Binding-site contacts:
Ligand atom N16 contacts residue LEU159 of chain 3.A at 3.9 Å.
Ligand atom O27 contacts residue LEU159 of chain 3.A at 3.9 Å.
Ligand atom O03 contacts residue ALA162 of chain 3.A at 4.0 Å.
Ligand atom C25 contacts residue LEU157 of chain 3.A at 4.1 Å (hydrophobic).
Ligand atom N17 contacts residue LEU159 of chain 3.A at 3.7 Å.
Ligand atom N16 contacts residue GON1 of chain 3.K at 3.7 Å.
Ligand atom C19 contacts residue GON1 of chain 3.K at 4.1 Å.
Ligand atom C20 contacts residue LEU159 of chain 3.A at 4.0 Å (hydrophobic).
Ligand atom C24 contacts residue ILE11 of chain 3.A at 3.9 Å (hydrophobic).
Ligand atom C26 contacts residue PRO160 of chain 3.A at 4.1 Å (hydrophobic).
Ligand atom C13 contacts residue LEU53 of chain 3.B at 4.1 Å (hydrophobic).
Ligand atom C12 contacts residue ILE11 of chain 3.A at 4.0 Å (hydrophobic).
Ligand atom C22 contacts residue MET47 of chain 3.B at 4.1 Å (hydrophobic).
Ligand atom C18 contacts residue LEU159 of chain 3.A at 3.7 Å (hydrophobic).
Ligand atom C22 contacts residue LEU57 of chain 3.B at 4.2 Å (hydrophobic).
Ligand atom C25 contacts residue LEU159 of chain 3.A at 3.6 Å (hydrophobic).
Ligand atom C25 contacts residue ILE11 of chain 3.A at 4.1 Å (hydrophobic).
Ligand atom N01 contacts residue ALA162 of chain 3.A at 3.4 Å.
Ligand atom C12 contacts residue LEU53 of chain 3.B at 3.7 Å (hydrophobic).
Ligand atom C11 contacts residue PRO160 of chain 3.A at 4.2 Å (hydrophobic).
Ligand atom C18 contacts residue GON1 of chain 3.K at 3.3 Å.
Ligand atom C21 contacts residue MET47 of chain 3.B at 3.6 Å (hydrophobic).
Ligand atom O03 contacts residue PRO160 of chain 3.A at 4.2 Å.
Ligand atom C28 contacts residue PRO160 of chain 3.A at 3.6 Å (hydrophobic).
Ligand atom C19 contacts residue LEU159 of chain 3.A at 3.6 Å (hydrophobic).
Ligand atom C29 contacts residue PRO160 of chain 3.A at 3.8 Å (hydrophobic).
Ligand atom C20 contacts residue LEU157 of chain 3.A at 4.3 Å (hydrophobic).
Ligand atom C24 contacts residue LEU16 of chain 3.A at 4.2 Å (hydrophobic).
Ligand atom C23 contacts residue LEU53 of chain 3.B at 3.8 Å (hydrophobic).
Ligand atom N17 contacts residue GON1 of chain 3.K at 3.0 Å (h-bond).
Ligand atom C28 contacts residue ALA162 of chain 3.A at 4.1 Å (hydrophobic).
Ligand atom O27 contacts residue PRO160 of chain 3.A at 4.0 Å.
Ligand atom C21 contacts residue GON1 of chain 3.K at 3.8 Å.
Ligand atom C02 contacts residue ALA162 of chain 3.A at 3.8 Å (hydrophobic).
Ligand atom C11 contacts residue ILE11 of chain 3.A at 4.1 Å (hydrophobic).
Ligand atom C24 contacts residue LEU157 of chain 3.A at 4.2 Å (hydrophobic).
Ligand atom C09 contacts residue PRO160 of chain 3.A at 3.5 Å (hydrophobic).
Ligand atom C22 contacts residue LEU53 of chain 3.B at 4.1 Å (hydrophobic).
Ligand atom C15 contacts residue LEU159 of chain 3.A at 3.8 Å (hydrophobic).
Ligand atom C06 contacts residue ALA162 of chain 3.A at 4.3 Å (hydrophobic).

Sequence of chain 3.B:
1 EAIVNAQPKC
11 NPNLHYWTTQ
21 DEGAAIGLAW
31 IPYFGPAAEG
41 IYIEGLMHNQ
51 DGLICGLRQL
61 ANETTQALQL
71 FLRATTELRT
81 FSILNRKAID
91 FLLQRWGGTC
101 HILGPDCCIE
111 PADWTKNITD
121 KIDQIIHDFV

The protein below binds the small molecule below.
Small molecule (SMILES): NC(=O)C1CCN(CCOc2ccc(-c3[nH]ncc3-c3ccccc3)c(O)c2)CC1

Sequence of chain 3.A:
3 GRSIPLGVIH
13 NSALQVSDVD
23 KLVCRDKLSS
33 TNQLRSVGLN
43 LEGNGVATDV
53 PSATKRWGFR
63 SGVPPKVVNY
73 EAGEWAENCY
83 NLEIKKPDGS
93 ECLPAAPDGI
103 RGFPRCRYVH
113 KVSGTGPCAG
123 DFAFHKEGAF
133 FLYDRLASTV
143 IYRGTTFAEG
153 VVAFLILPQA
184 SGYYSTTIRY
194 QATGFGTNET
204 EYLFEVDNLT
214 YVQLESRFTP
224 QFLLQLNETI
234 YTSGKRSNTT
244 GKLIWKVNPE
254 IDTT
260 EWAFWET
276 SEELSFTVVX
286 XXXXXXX